Binding-site contacts:
Ligand atom C1 contacts residue HIS26 of chain 1.A at 3.7 Å.
Ligand atom C1 contacts residue UDP1 of chain 1.B at 3.3 Å.
Ligand atom O4 contacts residue GLY359 of chain 1.A at 3.7 Å.
Ligand atom C6 contacts residue GLY25 of chain 1.A at 3.7 Å.
Ligand atom O31 contacts residue SER148 of chain 1.A at 3.0 Å (h-bond).
Ligand atom C63 contacts residue GLY88 of chain 1.A at 3.6 Å.
Ligand atom C55 contacts residue PRO85 of chain 1.A at 3.2 Å (hydrophobic).
Ligand atom O contacts residue PRO85 of chain 1.A at 3.2 Å (h-bond).
Ligand atom C7 contacts residue GLY88 of chain 1.A at 3.5 Å.
Ligand atom C2 contacts residue UDP1 of chain 1.B at 3.6 Å.
Ligand atom O4 contacts residue ASP381 of chain 1.A at 2.8 Å (salt-bridge).
Ligand atom O4 contacts residue TRP360 of chain 1.A at 2.7 Å (h-bond).
Ligand atom O11 contacts residue GLY88 of chain 1.A at 3.8 Å.
Ligand atom O5 contacts residue HIS26 of chain 1.A at 3.1 Å (h-bond).
Ligand atom O61 contacts residue LEU201 of chain 1.A at 3.6 Å.
Ligand atom C32 contacts residue HIS26 of chain 1.A at 3.8 Å.
Ligand atom O3 contacts residue ASP381 of chain 1.A at 2.6 Å (salt-bridge).
Ligand atom O21 contacts residue HIS26 of chain 1.A at 3.0 Å.
Ligand atom C12 contacts residue LEU380 of chain 1.A at 3.7 Å (hydrophobic).
Ligand atom O3 contacts residue GLN382 of chain 1.A at 3.0 Å (h-bond).
Ligand atom O2 contacts residue UDP1 of chain 1.B at 2.9 Å (h-bond).
Ligand atom C4 contacts residue ASP381 of chain 1.A at 3.4 Å.
Ligand atom C22 contacts residue HIS26 of chain 1.A at 3.7 Å.
Ligand atom C3 contacts residue UDP1 of chain 1.B at 3.6 Å.
Ligand atom C3 contacts residue ASP381 of chain 1.A at 3.5 Å.
Ligand atom O41 contacts residue HIS156 of chain 1.A at 3.1 Å (h-bond).
Ligand atom C17 contacts residue ILE204 of chain 1.A at 3.6 Å (hydrophobic).
Ligand atom C5 contacts residue UDP1 of chain 1.B at 3.6 Å.
Ligand atom O6 contacts residue THR147 of chain 1.A at 2.7 Å (h-bond).
Ligand atom O42 contacts residue THR285 of chain 1.A at 3.6 Å.
Ligand atom O11 contacts residue PRO85 of chain 1.A at 2.6 Å (h-bond).
Ligand atom C6 contacts residue THR147 of chain 1.A at 3.1 Å.
Ligand atom O6 contacts residue HIS26 of chain 1.A at 3.7 Å.
Ligand atom O32 contacts residue HIS26 of chain 1.A at 2.9 Å (h-bond).
Ligand atom O62 contacts residue GLY88 of chain 1.A at 3.4 Å.
Ligand atom O11 contacts residue LEU86 of chain 1.A at 3.4 Å.
Ligand atom C33 contacts residue ASN197 of chain 1.A at 3.6 Å.
Ligand atom C54 contacts residue LEU86 of chain 1.A at 3.5 Å (hydrophobic).
Ligand atom O2 contacts residue GLN382 of chain 1.A at 3.5 Å (h-bond).
Ligand atom C64 contacts residue PHE23 of chain 1.A at 3.6 Å (hydrophobic).

This small molecule binds to this protein.
Small molecule (SMILES): C=C1C[C@@]23CC[C@H]4[C@@](C)(CCC[C@@]4(C)C(=O)O)[C@@H]2CC[C@]1(O[C@@H]1O[C@H](CO)[C@@H](O)[C@H](O[C@@H]2O[C@H](CO)[C@@H](O)[C@H](O)[C@H]2O)[C@H]1O[C@@H]1O[C@H](CO)[C@@H](O)[C@H](O)[C@H]1O)C3

Sequence of chain 1.A:
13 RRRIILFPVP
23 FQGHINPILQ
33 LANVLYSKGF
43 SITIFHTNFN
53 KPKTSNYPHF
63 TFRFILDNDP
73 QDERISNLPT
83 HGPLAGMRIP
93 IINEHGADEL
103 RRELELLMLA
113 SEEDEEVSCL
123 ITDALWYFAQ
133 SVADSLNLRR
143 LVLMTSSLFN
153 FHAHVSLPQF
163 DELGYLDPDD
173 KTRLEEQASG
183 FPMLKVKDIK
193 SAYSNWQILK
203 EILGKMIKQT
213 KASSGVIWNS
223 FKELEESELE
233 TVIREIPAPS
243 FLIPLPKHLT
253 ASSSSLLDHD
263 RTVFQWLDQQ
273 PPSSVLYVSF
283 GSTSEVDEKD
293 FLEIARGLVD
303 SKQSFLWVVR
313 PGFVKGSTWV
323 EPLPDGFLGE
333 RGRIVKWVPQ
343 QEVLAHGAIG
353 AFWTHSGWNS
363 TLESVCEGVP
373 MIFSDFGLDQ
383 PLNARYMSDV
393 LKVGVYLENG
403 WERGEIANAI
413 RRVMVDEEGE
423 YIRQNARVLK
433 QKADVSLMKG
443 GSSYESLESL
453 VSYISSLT